This protein binds this small molecule.
Small molecule (SMILES): Nc1ccn([C@@H]2O[C@H](CO[P](=O)(O)O[C@H]3[C@@H](O)[C@H](n4cnc5c(=O)nc(N)[nH]c54)O[C@@H]3COP(=O)=O)[C@@H](O[P](=O)(O)OC[C@H]3O[C@@H](n4ccc(=O)[nH]c4=O)[C@H](O)[C@@H]3O[P](=O)(O)OC[C@H]3O[C@@H](n4cnc5c(N)ncnc54)[C@H](O)[C@@H]3O[P](=O)(O)OC[C@H]3O[C@@H](n4ccc(=O)[nH]c4=O)[C@H](O)[C@@H]3O[P](=O)(O)OC[C@H]3O[C@@H](n4cnc5c(=O)nc(N)[nH]c54)[C@H](O)[C@@H]3O[P](=O)(O)OC[C@H]3O[C@@H](n4ccc(=O)[nH]c4=O)[C@H](O)[C@@H]3O[P](=O)(O)OC[C@H]3O[C@@H](n4cnc5c(=O)nc(N)[nH]c54)[C@H](O)[C@@H]3O)[C@H]2O)c(=O)n1

Binding-site contacts:
Ligand atom OP1 contacts residue ARG837 of chain 1.A at 3.6 Å.
Ligand atom O6 contacts residue RVP1 of chain 1.N at 3.6 Å (h-bond).
Ligand atom C2' contacts residue RVP1 of chain 1.N at 3.1 Å.
Ligand atom O3' contacts residue ASP761 of chain 1.A at 3.2 Å (salt-bridge).
Ligand atom O4' contacts residue ASP866 of chain 1.A at 3.7 Å.
Ligand atom C5' contacts residue ARG859 of chain 1.A at 3.1 Å.
Ligand atom O2' contacts residue ASP761 of chain 1.A at 3.4 Å (salt-bridge).
Ligand atom O2' contacts residue ARG859 of chain 1.A at 3.7 Å.
Ligand atom O2' contacts residue RVP1 of chain 1.N at 2.6 Å (h-bond).
Ligand atom O2' contacts residue SER760 of chain 1.A at 3.4 Å.
Ligand atom OP1 contacts residue LYS850 of chain 1.A at 2.8 Å (salt-bridge).
Ligand atom O2' contacts residue LEU855 of chain 1.A at 3.3 Å.
Ligand atom O5' contacts residue ARG859 of chain 1.A at 3.7 Å.
Ligand atom N1 contacts residue RVP1 of chain 1.N at 3.9 Å.
Ligand atom C4' contacts residue CYS814 of chain 1.A at 3.5 Å (hydrophobic).
Ligand atom C5' contacts residue SER815 of chain 1.A at 3.5 Å.
Ligand atom O4' contacts residue LEU855 of chain 1.A at 3.8 Å.
Ligand atom P contacts residue LYS850 of chain 1.A at 3.7 Å.
Ligand atom C5' contacts residue ARG837 of chain 1.A at 3.8 Å.
Ligand atom C4' contacts residue LEU855 of chain 1.A at 3.9 Å (hydrophobic).
Ligand atom OP1 contacts residue ARG859 of chain 1.A at 3.7 Å.
Ligand atom O5' contacts residue ARG837 of chain 1.A at 3.6 Å.
Ligand atom OP1 contacts residue ARG514 of chain 1.A at 3.4 Å (salt-bridge).
Ligand atom C5' contacts residue CYS814 of chain 1.A at 3.6 Å (hydrophobic).
Ligand atom OP1 contacts residue SER815 of chain 1.A at 3.3 Å.
Ligand atom P contacts residue ARG837 of chain 1.A at 3.8 Å.
Ligand atom OP1 contacts residue CYS814 of chain 1.A at 3.4 Å.
Ligand atom OP1 contacts residue SER815 of chain 1.A at 3.4 Å (h-bond).
Ligand atom C3' contacts residue RVP1 of chain 1.N at 2.9 Å.
Ligand atom O2 contacts residue GLU858 of chain 1.A at 3.4 Å (salt-bridge).
Ligand atom O2' contacts residue ASP866 of chain 1.A at 3.8 Å.
Ligand atom C6 contacts residue RVP1 of chain 1.N at 3.7 Å.
Ligand atom C5' contacts residue LEU855 of chain 1.A at 3.8 Å (hydrophobic).
Ligand atom OP1 contacts residue ARG837 of chain 1.A at 2.9 Å (salt-bridge).
Ligand atom OP1 contacts residue ALA841 of chain 1.A at 3.7 Å.
Ligand atom O3' contacts residue CYS814 of chain 1.A at 3.3 Å (h-bond).
Ligand atom O3' contacts residue RVP1 of chain 1.N at 1.6 Å.
Ligand atom O2' contacts residue CYS814 of chain 1.A at 3.4 Å (h-bond).
Ligand atom OP1 contacts residue ASP846 of chain 1.A at 3.2 Å (salt-bridge).
Ligand atom OP2 contacts residue ARG837 of chain 1.A at 3.0 Å (salt-bridge).

Sequence of chain 1.A:
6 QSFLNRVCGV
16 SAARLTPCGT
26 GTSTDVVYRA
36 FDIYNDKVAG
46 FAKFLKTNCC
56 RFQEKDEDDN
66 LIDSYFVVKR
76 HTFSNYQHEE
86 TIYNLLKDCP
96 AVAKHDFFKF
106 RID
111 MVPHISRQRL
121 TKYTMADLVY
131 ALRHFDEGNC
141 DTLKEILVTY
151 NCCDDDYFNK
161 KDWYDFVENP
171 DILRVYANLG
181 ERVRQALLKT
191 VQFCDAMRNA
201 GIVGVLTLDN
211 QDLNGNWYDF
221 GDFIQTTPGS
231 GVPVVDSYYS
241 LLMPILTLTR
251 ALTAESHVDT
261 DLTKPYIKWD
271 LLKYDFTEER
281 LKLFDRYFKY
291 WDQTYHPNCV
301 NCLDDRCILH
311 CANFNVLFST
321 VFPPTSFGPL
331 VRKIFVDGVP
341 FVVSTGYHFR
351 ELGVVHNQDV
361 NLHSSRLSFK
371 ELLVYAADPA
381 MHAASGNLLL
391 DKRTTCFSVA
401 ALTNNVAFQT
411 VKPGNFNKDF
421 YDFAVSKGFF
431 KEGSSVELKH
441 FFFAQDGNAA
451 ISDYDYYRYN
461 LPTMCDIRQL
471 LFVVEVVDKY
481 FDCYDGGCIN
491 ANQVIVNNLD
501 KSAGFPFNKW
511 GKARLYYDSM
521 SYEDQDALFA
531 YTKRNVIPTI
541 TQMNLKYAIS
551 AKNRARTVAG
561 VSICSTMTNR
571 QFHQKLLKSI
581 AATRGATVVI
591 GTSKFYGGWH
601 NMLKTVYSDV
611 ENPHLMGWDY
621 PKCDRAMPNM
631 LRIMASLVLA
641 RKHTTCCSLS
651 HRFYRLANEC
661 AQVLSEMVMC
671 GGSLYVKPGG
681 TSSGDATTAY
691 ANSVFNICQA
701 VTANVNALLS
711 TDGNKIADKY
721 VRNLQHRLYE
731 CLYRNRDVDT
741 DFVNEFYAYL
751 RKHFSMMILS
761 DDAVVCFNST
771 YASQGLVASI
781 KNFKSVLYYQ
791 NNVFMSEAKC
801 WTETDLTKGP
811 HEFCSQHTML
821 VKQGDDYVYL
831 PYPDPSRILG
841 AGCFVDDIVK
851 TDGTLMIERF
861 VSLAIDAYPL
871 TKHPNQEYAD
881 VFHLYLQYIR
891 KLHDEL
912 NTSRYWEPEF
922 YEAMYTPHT